Sequence of chain 1.G:
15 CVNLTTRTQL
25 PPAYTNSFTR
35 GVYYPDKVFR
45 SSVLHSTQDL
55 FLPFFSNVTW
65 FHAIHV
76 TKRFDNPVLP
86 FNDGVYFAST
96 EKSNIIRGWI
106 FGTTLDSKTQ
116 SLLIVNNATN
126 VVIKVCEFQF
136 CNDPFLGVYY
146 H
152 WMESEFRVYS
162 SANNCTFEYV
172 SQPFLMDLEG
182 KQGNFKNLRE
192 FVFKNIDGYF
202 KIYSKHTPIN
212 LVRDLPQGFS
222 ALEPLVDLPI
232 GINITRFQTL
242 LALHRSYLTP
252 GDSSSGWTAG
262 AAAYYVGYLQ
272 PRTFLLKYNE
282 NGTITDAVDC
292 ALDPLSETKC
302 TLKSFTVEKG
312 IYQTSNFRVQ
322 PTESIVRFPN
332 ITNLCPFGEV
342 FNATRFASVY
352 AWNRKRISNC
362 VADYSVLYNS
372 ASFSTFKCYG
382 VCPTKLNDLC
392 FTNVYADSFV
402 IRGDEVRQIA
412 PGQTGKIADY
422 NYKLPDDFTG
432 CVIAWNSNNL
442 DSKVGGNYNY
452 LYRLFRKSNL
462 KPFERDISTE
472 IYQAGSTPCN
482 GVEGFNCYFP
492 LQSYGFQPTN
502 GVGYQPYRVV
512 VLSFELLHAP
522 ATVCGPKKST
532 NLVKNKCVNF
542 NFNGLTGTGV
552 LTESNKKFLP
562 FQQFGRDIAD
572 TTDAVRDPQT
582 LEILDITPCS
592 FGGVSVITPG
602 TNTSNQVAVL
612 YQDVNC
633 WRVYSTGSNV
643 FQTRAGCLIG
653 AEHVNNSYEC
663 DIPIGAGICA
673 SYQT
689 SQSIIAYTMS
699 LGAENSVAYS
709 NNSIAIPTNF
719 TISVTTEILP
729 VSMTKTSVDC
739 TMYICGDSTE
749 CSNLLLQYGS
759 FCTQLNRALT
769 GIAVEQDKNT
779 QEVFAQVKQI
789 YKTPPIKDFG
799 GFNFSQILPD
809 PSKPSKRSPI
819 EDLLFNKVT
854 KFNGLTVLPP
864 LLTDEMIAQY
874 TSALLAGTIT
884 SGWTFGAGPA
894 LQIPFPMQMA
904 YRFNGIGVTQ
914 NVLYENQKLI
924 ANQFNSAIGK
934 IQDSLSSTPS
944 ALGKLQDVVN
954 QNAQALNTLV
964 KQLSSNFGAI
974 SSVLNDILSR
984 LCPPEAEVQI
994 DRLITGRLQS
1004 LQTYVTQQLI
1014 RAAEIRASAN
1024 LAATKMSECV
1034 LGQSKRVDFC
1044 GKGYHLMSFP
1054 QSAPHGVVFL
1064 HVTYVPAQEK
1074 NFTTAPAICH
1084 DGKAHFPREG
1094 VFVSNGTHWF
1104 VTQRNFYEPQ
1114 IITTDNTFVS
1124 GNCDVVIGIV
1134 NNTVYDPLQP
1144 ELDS

Binding-site contacts:
Ligand atom C8 contacts residue ASN1074 of chain 1.A at 3.7 Å.
Ligand atom C7 contacts residue ASN1074 of chain 1.A at 3.3 Å.
Ligand atom C4 contacts residue ASN1074 of chain 1.A at 4.3 Å.
Ligand atom C5 contacts residue ASN1074 of chain 1.A at 3.8 Å.
Ligand atom C8 contacts residue GLU1072 of chain 1.A at 3.3 Å.
Ligand atom N2 contacts residue ASN1074 of chain 1.A at 3.0 Å (h-bond).
Ligand atom O5 contacts residue ASN1074 of chain 1.A at 2.4 Å (h-bond).
Ligand atom O7 contacts residue ASN1074 of chain 1.A at 3.7 Å.
Ligand atom C1 contacts residue GLN895 of chain 1.G at 4.4 Å.
Ligand atom C5 contacts residue ALA706 of chain 1.A at 4.0 Å (hydrophobic).
Ligand atom O5 contacts residue ALA706 of chain 1.A at 4.4 Å.
Ligand atom C1 contacts residue ASN1074 of chain 1.A at 1.5 Å.
Ligand atom C2 contacts residue ASN1074 of chain 1.A at 2.5 Å.
Ligand atom C3 contacts residue ASN1074 of chain 1.A at 3.9 Å.
Ligand atom C8 contacts residue LYS1073 of chain 1.A at 4.0 Å.

The protein below binds the small molecule below.
Small molecule (SMILES): CC(=O)N[C@@H]1[C@@H](O)[C@H](O)[C@@H](CO)O[C@H]1O

Sequence of chain 1.A:
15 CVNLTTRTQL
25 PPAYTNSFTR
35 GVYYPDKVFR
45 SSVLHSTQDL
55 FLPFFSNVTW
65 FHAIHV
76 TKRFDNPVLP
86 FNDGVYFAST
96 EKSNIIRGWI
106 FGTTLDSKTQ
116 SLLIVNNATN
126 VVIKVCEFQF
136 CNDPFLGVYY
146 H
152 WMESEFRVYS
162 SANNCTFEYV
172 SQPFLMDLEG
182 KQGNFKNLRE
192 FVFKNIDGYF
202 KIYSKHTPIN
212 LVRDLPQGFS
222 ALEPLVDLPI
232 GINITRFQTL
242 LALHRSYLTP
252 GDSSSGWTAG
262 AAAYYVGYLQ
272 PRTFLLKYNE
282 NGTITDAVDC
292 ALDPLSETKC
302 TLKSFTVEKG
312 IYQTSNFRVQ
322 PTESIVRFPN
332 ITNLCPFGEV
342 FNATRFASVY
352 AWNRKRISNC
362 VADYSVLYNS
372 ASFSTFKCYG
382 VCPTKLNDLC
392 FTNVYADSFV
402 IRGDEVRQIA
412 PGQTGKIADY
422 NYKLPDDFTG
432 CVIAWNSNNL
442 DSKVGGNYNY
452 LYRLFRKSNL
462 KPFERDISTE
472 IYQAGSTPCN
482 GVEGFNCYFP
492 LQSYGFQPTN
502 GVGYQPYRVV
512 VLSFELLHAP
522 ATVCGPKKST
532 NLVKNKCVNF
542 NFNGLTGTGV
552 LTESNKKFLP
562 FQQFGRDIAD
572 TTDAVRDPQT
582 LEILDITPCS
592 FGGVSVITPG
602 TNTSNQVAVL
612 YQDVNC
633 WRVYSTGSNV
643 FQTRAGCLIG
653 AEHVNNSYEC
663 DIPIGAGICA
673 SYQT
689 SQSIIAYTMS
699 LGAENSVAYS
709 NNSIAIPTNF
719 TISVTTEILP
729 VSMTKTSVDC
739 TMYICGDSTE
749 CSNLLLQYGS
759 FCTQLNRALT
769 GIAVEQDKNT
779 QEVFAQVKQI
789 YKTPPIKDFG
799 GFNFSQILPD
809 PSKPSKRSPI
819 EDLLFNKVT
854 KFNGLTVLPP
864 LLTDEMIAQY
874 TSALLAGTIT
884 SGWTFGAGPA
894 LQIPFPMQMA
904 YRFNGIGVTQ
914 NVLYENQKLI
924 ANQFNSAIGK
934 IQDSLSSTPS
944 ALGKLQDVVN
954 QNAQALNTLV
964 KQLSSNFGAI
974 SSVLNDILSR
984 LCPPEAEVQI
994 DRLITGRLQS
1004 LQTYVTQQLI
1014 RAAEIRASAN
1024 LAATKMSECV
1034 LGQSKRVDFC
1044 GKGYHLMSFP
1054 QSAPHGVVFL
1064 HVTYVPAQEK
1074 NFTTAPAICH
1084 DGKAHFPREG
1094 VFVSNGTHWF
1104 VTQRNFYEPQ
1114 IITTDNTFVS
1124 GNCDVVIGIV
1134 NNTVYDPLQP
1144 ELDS